Sequence of chain 12.A:
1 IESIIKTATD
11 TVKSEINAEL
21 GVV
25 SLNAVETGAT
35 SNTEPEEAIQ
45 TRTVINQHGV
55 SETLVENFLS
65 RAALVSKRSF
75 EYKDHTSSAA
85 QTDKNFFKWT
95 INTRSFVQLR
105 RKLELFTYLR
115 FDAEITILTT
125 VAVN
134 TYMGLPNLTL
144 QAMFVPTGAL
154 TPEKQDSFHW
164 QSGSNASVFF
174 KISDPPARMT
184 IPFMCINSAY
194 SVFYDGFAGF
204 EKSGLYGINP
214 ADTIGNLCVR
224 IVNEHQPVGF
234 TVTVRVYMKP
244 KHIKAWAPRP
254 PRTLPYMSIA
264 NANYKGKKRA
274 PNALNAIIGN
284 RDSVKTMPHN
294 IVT

Binding-site contacts:
Ligand atom C11 contacts residue GLY234 of chain 12.B at 3.7 Å.
Ligand atom C11 contacts residue PRO231 of chain 12.B at 3.5 Å (hydrophobic).
Ligand atom C10 contacts residue LYS270 of chain 12.A at 3.6 Å.
Ligand atom C7 contacts residue ASN180 of chain 12.B at 3.5 Å.
Ligand atom O1B contacts residue ARG104 of chain 12.B at 2.4 Å (salt-bridge).
Ligand atom O1B contacts residue ASP91 of chain 12.B at 3.8 Å.
Ligand atom O10 contacts residue ASN275 of chain 12.A at 2.7 Å (h-bond).
Ligand atom C10 contacts residue ASN275 of chain 12.A at 3.2 Å.
Ligand atom O7 contacts residue LYS270 of chain 12.A at 3.4 Å (salt-bridge).
Ligand atom C4 contacts residue PRO274 of chain 12.A at 3.8 Å (hydrophobic).
Ligand atom O6 contacts residue ASP91 of chain 12.B at 3.2 Å.
Ligand atom C5 contacts residue PRO231 of chain 12.B at 3.4 Å (hydrophobic).
Ligand atom N5 contacts residue ASN275 of chain 12.A at 3.5 Å (h-bond).
Ligand atom C4 contacts residue ARG104 of chain 12.B at 3.7 Å.
Ligand atom C3 contacts residue ARG95 of chain 12.B at 3.8 Å.
Ligand atom O4 contacts residue PRO231 of chain 12.B at 3.8 Å.
Ligand atom C4 contacts residue PRO231 of chain 12.B at 3.4 Å (hydrophobic).
Ligand atom C1 contacts residue ARG104 of chain 12.B at 3.4 Å.
Ligand atom O4 contacts residue ASN275 of chain 12.A at 2.8 Å (h-bond).
Ligand atom C11 contacts residue ILE233 of chain 12.B at 3.5 Å (hydrophobic).
Ligand atom N5 contacts residue PRO231 of chain 12.B at 2.6 Å (h-bond).
Ligand atom C10 contacts residue ASP232 of chain 12.B at 3.6 Å.
Ligand atom O6 contacts residue PRO274 of chain 12.A at 3.8 Å.
Ligand atom O3 contacts residue PRO274 of chain 12.A at 3.6 Å.
Ligand atom C4 contacts residue ASN275 of chain 12.A at 3.7 Å.
Ligand atom O7 contacts residue PRO274 of chain 12.A at 3.5 Å.
Ligand atom C8 contacts residue ASN180 of chain 12.B at 3.0 Å.
Ligand atom O10 contacts residue LYS270 of chain 12.A at 3.0 Å (salt-bridge).
Ligand atom C5 contacts residue ASN275 of chain 12.A at 3.5 Å.
Ligand atom C3 contacts residue PRO274 of chain 12.A at 3.7 Å (hydrophobic).
Ligand atom C4 contacts residue ASP91 of chain 12.B at 3.4 Å.
Ligand atom C10 contacts residue PRO231 of chain 12.B at 3.5 Å (hydrophobic).
Ligand atom O7 contacts residue ASN180 of chain 12.B at 3.2 Å (h-bond).
Ligand atom O4 contacts residue ASP91 of chain 12.B at 2.4 Å (salt-bridge).
Ligand atom O3 contacts residue GLY282 of chain 12.A at 3.3 Å.
Ligand atom C4 contacts residue ASP232 of chain 12.B at 3.5 Å.
Ligand atom C3 contacts residue ARG104 of chain 12.B at 3.8 Å.
Ligand atom O4 contacts residue ASP232 of chain 12.B at 2.9 Å (salt-bridge).
Ligand atom O4 contacts residue ARG95 of chain 12.B at 3.3 Å (salt-bridge).
Ligand atom C11 contacts residue ASP232 of chain 12.B at 3.4 Å.

Sequence of chain 12.B:
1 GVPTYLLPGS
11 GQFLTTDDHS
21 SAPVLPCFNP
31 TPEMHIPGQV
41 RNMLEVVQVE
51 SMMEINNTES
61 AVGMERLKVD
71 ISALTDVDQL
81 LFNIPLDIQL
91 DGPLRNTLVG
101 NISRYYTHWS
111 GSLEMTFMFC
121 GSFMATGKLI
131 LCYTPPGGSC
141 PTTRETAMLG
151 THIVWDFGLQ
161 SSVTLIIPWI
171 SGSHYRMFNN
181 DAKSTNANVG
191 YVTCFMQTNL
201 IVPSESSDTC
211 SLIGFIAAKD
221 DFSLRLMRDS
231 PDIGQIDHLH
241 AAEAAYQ

This protein binds this small molecule.
Small molecule (SMILES): CC(=O)N[C@@H]1[C@@H](O)[C@H](O[C@@H]2O[C@H](CO[C@]3(C(=O)O)C[C@H](O)[C@@H](NC(C)=O)[C@H]([C@H](O)[C@H](O)CO)O3)[C@H](O)[C@H](O)[C@H]2O)[C@@H](CO)O[C@H]1O